This protein binds this small molecule.
Small molecule (SMILES): CCC(=O)N(c1ccccc1)C1CCN(CCc2ccccc2)CC1

Binding-site contacts:
Ligand atom N09 contacts residue ASN102 of chain 1.C at 3.0 Å (h-bond).
Ligand atom C12 contacts residue LEU97 of chain 1.D at 3.4 Å (hydrophobic).
Ligand atom C08 contacts residue ASN96 of chain 1.D at 3.5 Å.
Ligand atom C19 contacts residue ASN102 of chain 1.C at 3.7 Å.
Ligand atom C21 contacts residue ASP101 of chain 1.C at 3.6 Å.
Ligand atom C19 contacts residue HIS31 of chain 1.D at 3.5 Å.
Ligand atom C11 contacts residue ASN102 of chain 1.C at 3.1 Å.
Ligand atom C22 contacts residue TYR33 of chain 1.C at 3.4 Å (hydrophobic).
Ligand atom C24 contacts residue TYR50 of chain 1.C at 3.4 Å (hydrophobic).
Ligand atom C08 contacts residue ASN102 of chain 1.C at 3.1 Å.
Ligand atom C15 contacts residue ASN102 of chain 1.C at 3.2 Å.
Ligand atom C14 contacts residue ASN102 of chain 1.C at 3.4 Å.
Ligand atom C07 contacts residue ASN96 of chain 1.D at 3.4 Å.
Ligand atom C06 contacts residue ASN96 of chain 1.D at 3.5 Å.
Ligand atom C12 contacts residue TYR37 of chain 1.D at 3.6 Å (hydrophobic).
Ligand atom C10 contacts residue ASN96 of chain 1.D at 3.3 Å.
Ligand atom O01 contacts residue TRP101 of chain 1.D at 2.8 Å (h-bond).
Ligand atom C23 contacts residue TYR33 of chain 1.C at 3.0 Å (hydrophobic).
Ligand atom C18 contacts residue HIS31 of chain 1.D at 3.5 Å.
Ligand atom C12 contacts residue ASN96 of chain 1.D at 3.3 Å.
Ligand atom C08 contacts residue TYR37 of chain 1.D at 3.7 Å (hydrophobic).
Ligand atom C04 contacts residue ASN35 of chain 1.C at 3.3 Å.
Ligand atom C13 contacts residue LEU97 of chain 1.D at 3.2 Å (hydrophobic).
Ligand atom C22 contacts residue ASN102 of chain 1.C at 3.5 Å.
Ligand atom C21 contacts residue ASN102 of chain 1.C at 3.6 Å.
Ligand atom O01 contacts residue ASN96 of chain 1.D at 3.1 Å (h-bond).
Ligand atom C22 contacts residue ASP101 of chain 1.C at 3.7 Å.
Ligand atom C17 contacts residue TYR103 of chain 1.C at 3.5 Å (hydrophobic).
Ligand atom C07 contacts residue TYR98 of chain 1.C at 3.6 Å (hydrophobic).
Ligand atom N09 contacts residue ASN96 of chain 1.D at 3.6 Å (h-bond).
Ligand atom C04 contacts residue TYR98 of chain 1.C at 3.7 Å (hydrophobic).
Ligand atom C10 contacts residue ASN102 of chain 1.C at 3.3 Å.
Ligand atom C16 contacts residue ASN102 of chain 1.C at 3.2 Å.
Ligand atom C18 contacts residue TYR37 of chain 1.D at 3.1 Å (hydrophobic).
Ligand atom C17 contacts residue ASN102 of chain 1.C at 3.7 Å.
Ligand atom C04 contacts residue TRP101 of chain 1.D at 3.6 Å (hydrophobic).
Ligand atom C19 contacts residue TYR37 of chain 1.D at 3.0 Å (hydrophobic).
Ligand atom C04 contacts residue TYR47 of chain 1.C at 3.6 Å (hydrophobic).
Ligand atom C25 contacts residue TYR50 of chain 1.C at 3.7 Å (hydrophobic).
Ligand atom C07 contacts residue ASN102 of chain 1.C at 3.5 Å.

Sequence of chain 1.D:
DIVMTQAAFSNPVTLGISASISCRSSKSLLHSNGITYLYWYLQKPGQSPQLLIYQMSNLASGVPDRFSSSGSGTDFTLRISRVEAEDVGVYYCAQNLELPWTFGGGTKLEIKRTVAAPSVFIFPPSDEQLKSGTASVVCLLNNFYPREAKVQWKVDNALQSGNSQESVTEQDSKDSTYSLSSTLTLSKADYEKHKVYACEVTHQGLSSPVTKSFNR

Sequence of chain 1.C:
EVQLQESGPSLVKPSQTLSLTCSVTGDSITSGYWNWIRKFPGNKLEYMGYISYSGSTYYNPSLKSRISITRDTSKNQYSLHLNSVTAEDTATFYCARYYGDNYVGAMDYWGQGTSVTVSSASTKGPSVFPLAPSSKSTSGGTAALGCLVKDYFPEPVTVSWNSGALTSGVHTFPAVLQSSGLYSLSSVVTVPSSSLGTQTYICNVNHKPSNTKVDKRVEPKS